This protein binds this small molecule.
Small molecule (SMILES): CC(=O)N[C@@H]1[C@@H](O)[C@H](O)[C@@H](CO)O[C@H]1O

Binding-site contacts:
Ligand atom C7 contacts residue TYR127 of chain 3.B at 4.5 Å (hydrophobic).
Ligand atom O5 contacts residue ASN126 of chain 3.B at 2.4 Å (h-bond).
Ligand atom C4 contacts residue ASN126 of chain 3.B at 4.1 Å.
Ligand atom C7 contacts residue ASN126 of chain 3.B at 3.6 Å.
Ligand atom C8 contacts residue TYR127 of chain 3.B at 4.1 Å (hydrophobic).
Ligand atom O7 contacts residue ASN126 of chain 3.B at 4.0 Å.
Ligand atom C2 contacts residue ASN126 of chain 3.B at 2.4 Å.
Ligand atom C8 contacts residue ASN126 of chain 3.B at 4.0 Å.
Ligand atom C5 contacts residue ASN126 of chain 3.B at 3.7 Å.
Ligand atom C1 contacts residue ASN126 of chain 3.B at 1.4 Å.
Ligand atom N2 contacts residue ASN126 of chain 3.B at 2.8 Å (h-bond).
Ligand atom O7 contacts residue TYR127 of chain 3.B at 4.0 Å.
Ligand atom C8 contacts residue GLU123 of chain 3.B at 3.5 Å.
Ligand atom C3 contacts residue ASN126 of chain 3.B at 3.6 Å.

Sequence of chain 3.B:
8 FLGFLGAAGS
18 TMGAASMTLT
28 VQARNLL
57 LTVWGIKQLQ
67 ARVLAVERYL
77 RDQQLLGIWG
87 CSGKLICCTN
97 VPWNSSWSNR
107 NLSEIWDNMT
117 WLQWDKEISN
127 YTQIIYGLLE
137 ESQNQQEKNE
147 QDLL